Sequence of chain 1.A:
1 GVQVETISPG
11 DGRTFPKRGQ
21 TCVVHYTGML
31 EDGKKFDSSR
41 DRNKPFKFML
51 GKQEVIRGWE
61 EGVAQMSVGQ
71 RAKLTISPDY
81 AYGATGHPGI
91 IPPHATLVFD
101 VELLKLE

Binding-site contacts:
Ligand atom C23 contacts residue HIS87 of chain 1.A at 3.9 Å.
Ligand atom C22 contacts residue TYR82 of chain 1.A at 3.3 Å (hydrophobic).
Ligand atom N1 contacts residue TYR82 of chain 1.A at 3.0 Å (h-bond).
Ligand atom C3 contacts residue ILE56 of chain 1.A at 3.8 Å (hydrophobic).
Ligand atom C15 contacts residue TRP59 of chain 1.A at 3.5 Å (hydrophobic).
Ligand atom C11 contacts residue TYR82 of chain 1.A at 3.8 Å (hydrophobic).
Ligand atom C13 contacts residue TYR26 of chain 1.A at 3.9 Å (hydrophobic).
Ligand atom S1 contacts residue VAL55 of chain 1.A at 3.9 Å.
Ligand atom O1 contacts residue GLU54 of chain 1.A at 3.3 Å (salt-bridge).
Ligand atom O2 contacts residue TYR82 of chain 1.A at 2.7 Å (h-bond).
Ligand atom C21 contacts residue HIS87 of chain 1.A at 3.7 Å.
Ligand atom C2 contacts residue TYR82 of chain 1.A at 3.6 Å (hydrophobic).
Ligand atom S1 contacts residue TRP59 of chain 1.A at 3.5 Å.
Ligand atom C14 contacts residue TYR26 of chain 1.A at 3.7 Å (hydrophobic).
Ligand atom S1 contacts residue PHE46 of chain 1.A at 3.6 Å.
Ligand atom O5 contacts residue TYR26 of chain 1.A at 3.5 Å.
Ligand atom C1 contacts residue TYR82 of chain 1.A at 2.9 Å (hydrophobic).
Ligand atom O4 contacts residue PHE99 of chain 1.A at 3.2 Å.
Ligand atom O1 contacts residue ILE56 of chain 1.A at 3.7 Å.
Ligand atom C18 contacts residue ASP37 of chain 1.A at 3.7 Å.
Ligand atom O4 contacts residue TYR82 of chain 1.A at 3.5 Å (h-bond).
Ligand atom O5 contacts residue PHE99 of chain 1.A at 3.6 Å.
Ligand atom C21 contacts residue ILE90 of chain 1.A at 3.9 Å (hydrophobic).
Ligand atom O1 contacts residue VAL55 of chain 1.A at 3.4 Å.
Ligand atom C16 contacts residue TYR82 of chain 1.A at 3.2 Å (hydrophobic).
Ligand atom O3 contacts residue TYR82 of chain 1.A at 3.8 Å.
Ligand atom C11 contacts residue VAL55 of chain 1.A at 3.9 Å (hydrophobic).
Ligand atom C4 contacts residue GLU54 of chain 1.A at 3.8 Å.
Ligand atom C14 contacts residue PHE46 of chain 1.A at 3.8 Å (hydrophobic).
Ligand atom O3 contacts residue ILE56 of chain 1.A at 2.9 Å (h-bond).
Ligand atom O2 contacts residue ILE56 of chain 1.A at 3.5 Å.
Ligand atom C3 contacts residue VAL55 of chain 1.A at 3.6 Å (hydrophobic).
Ligand atom C11 contacts residue GLU54 of chain 1.A at 3.7 Å.
Ligand atom C12 contacts residue VAL55 of chain 1.A at 3.3 Å (hydrophobic).
Ligand atom O5 contacts residue PHE36 of chain 1.A at 3.9 Å.
Ligand atom C12 contacts residue GLN53 of chain 1.A at 3.5 Å.
Ligand atom C2 contacts residue GLU54 of chain 1.A at 3.8 Å.
Ligand atom O3 contacts residue VAL55 of chain 1.A at 3.1 Å.
Ligand atom C20 contacts residue ILE90 of chain 1.A at 3.9 Å (hydrophobic).
Ligand atom C14 contacts residue TRP59 of chain 1.A at 3.9 Å (hydrophobic).

This protein binds this small molecule.
Small molecule (SMILES): CCOC(=O)C(Cc1ccccc1)NC(=O)[C@@H]1CSCCN1S(=O)(=O)c1ccc(C)cc1